Binding-site contacts:
Ligand atom C8 contacts residue ILE236 of chain 1.A at 4.1 Å (hydrophobic).
Ligand atom C5 contacts residue ASN159 of chain 1.A at 3.7 Å.
Ligand atom C7 contacts residue ASN159 of chain 1.A at 4.0 Å.
Ligand atom N2 contacts residue ASN159 of chain 1.A at 3.0 Å (h-bond).
Ligand atom C6 contacts residue THR161 of chain 1.A at 4.3 Å.
Ligand atom C5 contacts residue ARG216 of chain 2.A at 3.8 Å.
Ligand atom O7 contacts residue PRO215 of chain 2.A at 3.6 Å.
Ligand atom C2 contacts residue SER213 of chain 2.A at 4.4 Å.
Ligand atom C7 contacts residue SER213 of chain 2.A at 3.5 Å.
Ligand atom C8 contacts residue NAG1 of chain 1.I at 4.0 Å.
Ligand atom C8 contacts residue SER213 of chain 2.A at 3.2 Å.
Ligand atom C7 contacts residue PRO215 of chain 2.A at 4.2 Å (hydrophobic).
Ligand atom O7 contacts residue ARG214 of chain 2.A at 4.1 Å.
Ligand atom O3 contacts residue ARG216 of chain 2.A at 4.2 Å.
Ligand atom C8 contacts residue PRO215 of chain 2.A at 3.9 Å (hydrophobic).
Ligand atom N2 contacts residue SER213 of chain 2.A at 3.4 Å (h-bond).
Ligand atom C4 contacts residue ARG216 of chain 2.A at 3.9 Å.
Ligand atom C4 contacts residue ASN159 of chain 1.A at 4.3 Å.
Ligand atom C1 contacts residue ARG216 of chain 2.A at 3.7 Å.
Ligand atom O3 contacts residue SER213 of chain 2.A at 3.9 Å.
Ligand atom O5 contacts residue LEU238 of chain 1.A at 4.3 Å.
Ligand atom O3 contacts residue ASN219 of chain 2.A at 4.0 Å.
Ligand atom C2 contacts residue ARG216 of chain 2.A at 4.3 Å.
Ligand atom C2 contacts residue ARG216 of chain 2.A at 3.7 Å.
Ligand atom C6 contacts residue ARG216 of chain 2.A at 3.9 Å.
Ligand atom C2 contacts residue ASN159 of chain 1.A at 2.5 Å.
Ligand atom O7 contacts residue ARG216 of chain 2.A at 3.2 Å (salt-bridge).
Ligand atom C3 contacts residue ASN219 of chain 2.A at 3.8 Å.
Ligand atom C7 contacts residue ARG216 of chain 2.A at 4.0 Å.
Ligand atom C1 contacts residue ASN159 of chain 1.A at 1.4 Å.
Ligand atom C3 contacts residue SER213 of chain 2.A at 4.1 Å.
Ligand atom O7 contacts residue SER213 of chain 2.A at 4.3 Å.
Ligand atom C2 contacts residue ASN219 of chain 2.A at 4.3 Å.
Ligand atom O6 contacts residue ARG216 of chain 2.A at 4.0 Å.
Ligand atom O5 contacts residue ASN159 of chain 1.A at 2.4 Å (h-bond).
Ligand atom O5 contacts residue ARG216 of chain 2.A at 3.1 Å (salt-bridge).
Ligand atom C1 contacts residue LEU238 of chain 1.A at 4.3 Å (hydrophobic).
Ligand atom C3 contacts residue ASN159 of chain 1.A at 3.8 Å.
Ligand atom C8 contacts residue ARG216 of chain 2.A at 4.2 Å.
Ligand atom O4 contacts residue ARG216 of chain 2.A at 3.9 Å.

Sequence of chain 2.A:
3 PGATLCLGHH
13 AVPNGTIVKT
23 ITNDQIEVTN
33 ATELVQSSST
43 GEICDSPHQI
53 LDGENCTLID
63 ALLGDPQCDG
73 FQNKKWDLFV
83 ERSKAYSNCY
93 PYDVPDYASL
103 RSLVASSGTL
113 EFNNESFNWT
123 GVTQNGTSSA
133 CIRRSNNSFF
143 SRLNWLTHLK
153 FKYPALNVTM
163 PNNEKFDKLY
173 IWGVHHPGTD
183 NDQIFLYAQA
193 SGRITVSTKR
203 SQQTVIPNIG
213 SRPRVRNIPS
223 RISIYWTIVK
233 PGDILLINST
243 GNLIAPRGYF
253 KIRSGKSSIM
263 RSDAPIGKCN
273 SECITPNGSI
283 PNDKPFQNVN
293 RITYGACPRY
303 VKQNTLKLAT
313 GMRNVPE

A small-molecule ligand and the protein it binds are described below.
Small molecule (SMILES): CC(=O)N[C@H]1[C@H](O[C@H]2[C@H](O)[C@@H](NC(C)=O)CO[C@@H]2CO)O[C@H](CO)[C@@H](O[C@@H]2O[C@H](CO)[C@@H](O)[C@H](O)[C@@H]2O)[C@@H]1O

Sequence of chain 1.A:
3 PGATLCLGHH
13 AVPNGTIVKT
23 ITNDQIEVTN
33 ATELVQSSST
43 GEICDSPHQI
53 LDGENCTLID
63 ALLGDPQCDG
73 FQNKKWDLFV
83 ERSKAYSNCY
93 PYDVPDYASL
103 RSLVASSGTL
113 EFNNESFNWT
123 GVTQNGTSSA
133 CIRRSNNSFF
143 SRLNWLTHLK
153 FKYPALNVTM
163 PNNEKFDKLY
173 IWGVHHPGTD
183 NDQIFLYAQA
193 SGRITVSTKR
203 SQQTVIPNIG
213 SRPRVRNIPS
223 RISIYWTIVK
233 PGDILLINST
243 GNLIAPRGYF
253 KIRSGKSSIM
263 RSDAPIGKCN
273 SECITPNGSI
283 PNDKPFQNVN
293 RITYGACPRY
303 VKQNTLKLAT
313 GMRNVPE